The protein below binds the small molecule below.
Small molecule (SMILES): CC(=O)N[C@H]1[C@H]([C@H](O)[C@H](O)CO)O[C@@](O)(C(=O)O)C[C@@H]1O

Sequence of chain 1.A:
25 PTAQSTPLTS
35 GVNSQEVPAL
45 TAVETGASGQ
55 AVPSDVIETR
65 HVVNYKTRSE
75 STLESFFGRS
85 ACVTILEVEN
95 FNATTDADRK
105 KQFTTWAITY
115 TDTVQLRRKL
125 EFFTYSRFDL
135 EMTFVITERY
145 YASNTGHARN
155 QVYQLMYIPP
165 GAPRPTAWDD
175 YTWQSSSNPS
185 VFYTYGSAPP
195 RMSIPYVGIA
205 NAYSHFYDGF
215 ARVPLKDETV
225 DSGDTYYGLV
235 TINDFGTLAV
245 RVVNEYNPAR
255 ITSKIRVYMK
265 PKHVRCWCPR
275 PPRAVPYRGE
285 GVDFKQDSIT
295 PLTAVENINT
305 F

Binding-site contacts:
Ligand atom C4 contacts residue PRO252 of chain 5.A at 3.8 Å (hydrophobic).
Ligand atom O4 contacts residue ASN251 of chain 5.A at 4.2 Å.
Ligand atom O1B contacts residue SER147 of chain 1.A at 3.1 Å (h-bond).
Ligand atom C10 contacts residue TYR250 of chain 5.A at 3.5 Å (hydrophobic).
Ligand atom O1A contacts residue SER147 of chain 1.A at 2.8 Å (h-bond).
Ligand atom N5 contacts residue TYR250 of chain 5.A at 4.4 Å.
Ligand atom C11 contacts residue ARG143 of chain 1.A at 4.0 Å.
Ligand atom N5 contacts residue TYR145 of chain 1.A at 2.6 Å (h-bond).
Ligand atom C9 contacts residue TYR145 of chain 1.A at 4.2 Å (hydrophobic).
Ligand atom O10 contacts residue TYR250 of chain 5.A at 2.7 Å (h-bond).
Ligand atom C1 contacts residue PRO252 of chain 5.A at 4.1 Å (hydrophobic).
Ligand atom C7 contacts residue TYR145 of chain 1.A at 3.8 Å (hydrophobic).
Ligand atom C11 contacts residue TYR145 of chain 1.A at 3.7 Å (hydrophobic).
Ligand atom C10 contacts residue TYR145 of chain 1.A at 3.6 Å (hydrophobic).
Ligand atom C4 contacts residue TYR145 of chain 1.A at 3.6 Å (hydrophobic).
Ligand atom C6 contacts residue ALA146 of chain 1.A at 4.2 Å (hydrophobic).
Ligand atom O1B contacts residue ASN148 of chain 1.A at 4.3 Å.
Ligand atom O4 contacts residue TYR145 of chain 1.A at 4.2 Å.
Ligand atom C6 contacts residue TYR145 of chain 1.A at 3.4 Å (hydrophobic).
Ligand atom O1B contacts residue ALA146 of chain 1.A at 3.2 Å.
Ligand atom C1 contacts residue ALA146 of chain 1.A at 3.9 Å (hydrophobic).
Ligand atom O1A contacts residue PRO252 of chain 5.A at 3.3 Å.
Ligand atom C8 contacts residue ALA146 of chain 1.A at 4.4 Å (hydrophobic).
Ligand atom O4 contacts residue TYR250 of chain 5.A at 3.4 Å.
Ligand atom C3 contacts residue PRO252 of chain 5.A at 3.9 Å (hydrophobic).
Ligand atom C1 contacts residue SER147 of chain 1.A at 3.6 Å.
Ligand atom O8 contacts residue ALA146 of chain 1.A at 3.3 Å.
Ligand atom C5 contacts residue TYR145 of chain 1.A at 3.3 Å (hydrophobic).
Ligand atom O1A contacts residue ALA146 of chain 1.A at 4.2 Å.
Ligand atom O4 contacts residue PRO252 of chain 5.A at 3.8 Å.
Ligand atom C11 contacts residue TYR250 of chain 5.A at 3.7 Å (hydrophobic).

Sequence of chain 5.A:
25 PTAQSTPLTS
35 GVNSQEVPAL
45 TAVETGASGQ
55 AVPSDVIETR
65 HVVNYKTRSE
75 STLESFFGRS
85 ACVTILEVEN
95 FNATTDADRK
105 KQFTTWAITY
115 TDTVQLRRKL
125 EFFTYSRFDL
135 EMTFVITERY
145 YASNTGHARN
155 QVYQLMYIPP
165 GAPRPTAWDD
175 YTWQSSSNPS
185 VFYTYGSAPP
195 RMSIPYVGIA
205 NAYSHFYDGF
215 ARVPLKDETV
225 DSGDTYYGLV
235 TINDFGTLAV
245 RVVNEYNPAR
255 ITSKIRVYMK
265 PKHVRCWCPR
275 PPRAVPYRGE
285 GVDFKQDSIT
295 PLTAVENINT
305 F